The small molecule below binds the protein below.
Small molecule (SMILES): C[Se][C@@H]1O[C@H](CO)[C@@H](O)[C@H](O)[C@H]1NC(C)=O

Binding-site contacts:
Ligand atom C2 contacts residue TYR251 of chain 1.A at 4.2 Å (hydrophobic).
Ligand atom C3 contacts residue TRP222 of chain 1.A at 3.8 Å (hydrophobic).
Ligand atom C8 contacts residue GLY220 of chain 1.A at 3.4 Å.
Ligand atom C8 contacts residue HIS227 of chain 1.A at 4.0 Å.
Ligand atom O7 contacts residue GLY246 of chain 1.A at 3.5 Å.
Ligand atom O3 contacts residue ASN214 of chain 1.A at 2.8 Å (h-bond).
Ligand atom N2 contacts residue GLY220 of chain 1.A at 2.8 Å (h-bond).
Ligand atom C4 contacts residue TYR251 of chain 1.A at 4.2 Å (hydrophobic).
Ligand atom SE contacts residue GLY220 of chain 1.A at 4.5 Å.
Ligand atom C7 contacts residue GLY246 of chain 1.A at 4.1 Å.
Ligand atom C7 contacts residue GLY220 of chain 1.A at 3.6 Å.
Ligand atom C2 contacts residue GLY220 of chain 1.A at 3.7 Å.
Ligand atom C8 contacts residue VAL247 of chain 1.A at 4.0 Å (hydrophobic).
Ligand atom C2 contacts residue TRP222 of chain 1.A at 4.1 Å (hydrophobic).
Ligand atom C3 contacts residue GLY220 of chain 1.A at 4.0 Å.
Ligand atom C1 contacts residue GLY220 of chain 1.A at 3.9 Å.
Ligand atom O7 contacts residue TRP222 of chain 1.A at 4.1 Å.
Ligand atom C8 contacts residue TRP222 of chain 1.A at 3.5 Å (hydrophobic).
Ligand atom C4 contacts residue ASN214 of chain 1.A at 4.2 Å.
Ligand atom C7 contacts residue TRP222 of chain 1.A at 3.6 Å (hydrophobic).
Ligand atom C8 contacts residue GLY246 of chain 1.A at 4.0 Å.
Ligand atom C3 contacts residue ASN214 of chain 1.A at 3.6 Å.
Ligand atom O3 contacts residue TYR251 of chain 1.A at 4.4 Å.
Ligand atom SE contacts residue VAL247 of chain 1.A at 4.2 Å.
Ligand atom O7 contacts residue VAL247 of chain 1.A at 2.8 Å (h-bond).
Ligand atom O3 contacts residue TRP222 of chain 1.A at 3.0 Å (h-bond).
Ligand atom O7 contacts residue TYR251 of chain 1.A at 3.8 Å.
Ligand atom C8 contacts residue GLY221 of chain 1.A at 4.1 Å.
Ligand atom N2 contacts residue TRP222 of chain 1.A at 3.4 Å (h-bond).
Ligand atom O5 contacts residue TYR251 of chain 1.A at 4.2 Å.
Ligand atom O3 contacts residue GLY220 of chain 1.A at 4.5 Å.
Ligand atom C7 contacts residue VAL247 of chain 1.A at 3.8 Å (hydrophobic).
Ligand atom O4 contacts residue ASN214 of chain 1.A at 3.0 Å (h-bond).

Sequence of chain 1.A:
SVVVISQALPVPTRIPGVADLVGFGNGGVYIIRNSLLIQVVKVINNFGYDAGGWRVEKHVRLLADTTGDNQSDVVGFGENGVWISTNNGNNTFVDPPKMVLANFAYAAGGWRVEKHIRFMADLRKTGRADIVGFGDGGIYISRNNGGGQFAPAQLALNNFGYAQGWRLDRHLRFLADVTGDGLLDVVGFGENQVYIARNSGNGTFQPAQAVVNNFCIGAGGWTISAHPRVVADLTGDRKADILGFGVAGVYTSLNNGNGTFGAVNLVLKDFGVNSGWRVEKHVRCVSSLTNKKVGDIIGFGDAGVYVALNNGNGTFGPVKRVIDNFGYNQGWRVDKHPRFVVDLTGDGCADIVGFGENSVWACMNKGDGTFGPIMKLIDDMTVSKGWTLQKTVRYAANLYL